Sequence of chain 1.A:
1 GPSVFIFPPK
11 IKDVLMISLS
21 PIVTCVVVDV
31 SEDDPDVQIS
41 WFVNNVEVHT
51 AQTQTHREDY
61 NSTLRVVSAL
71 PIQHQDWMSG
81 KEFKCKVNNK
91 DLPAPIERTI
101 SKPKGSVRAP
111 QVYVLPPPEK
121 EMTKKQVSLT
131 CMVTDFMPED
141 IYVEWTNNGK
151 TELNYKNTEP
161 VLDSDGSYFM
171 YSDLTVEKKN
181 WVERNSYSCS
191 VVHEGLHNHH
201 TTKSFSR

A protein and the small-molecule ligand that binds it are described below.
Small molecule (SMILES): CC(=O)N[C@H]1[C@H](O[C@H]2[C@H](O)[C@@H](NC(C)=O)CO[C@@H]2CO)O[C@H](CO)[C@@H](O[C@@H]2O[C@H](CO[C@H]3O[C@H](CO)[C@@H](O)[C@H](O)[C@@H]3O)[C@@H](O)[C@H](O[C@H]3O[C@H](CO)[C@@H](O)[C@H](O)[C@@H]3O[C@@H]3O[C@H](CO)[C@@H](O)[C@H](O)[C@H]3NC(C)=O)[C@@H]2O)[C@@H]1O

Binding-site contacts:
Ligand atom O5 contacts residue ASN61 of chain 1.A at 2.3 Å (h-bond).
Ligand atom C8 contacts residue ARG65 of chain 1.A at 3.9 Å.
Ligand atom C2 contacts residue NAG1 of chain 1.I at 2.5 Å.
Ligand atom C1 contacts residue THR63 of chain 1.A at 4.0 Å.
Ligand atom C1 contacts residue PHE5 of chain 1.A at 3.7 Å (hydrophobic).
Ligand atom C2 contacts residue ASN61 of chain 1.A at 2.5 Å.
Ligand atom C3 contacts residue VAL28 of chain 1.A at 3.7 Å (hydrophobic).
Ligand atom C7 contacts residue ASN61 of chain 1.A at 3.1 Å.
Ligand atom O7 contacts residue ASN61 of chain 1.A at 2.9 Å (h-bond).
Ligand atom C7 contacts residue ASP29 of chain 1.A at 3.8 Å.
Ligand atom C1 contacts residue PHE7 of chain 1.A at 3.6 Å (hydrophobic).
Ligand atom C4 contacts residue PHE5 of chain 1.A at 4.0 Å (hydrophobic).
Ligand atom O3 contacts residue VAL28 of chain 1.A at 3.6 Å.
Ligand atom N2 contacts residue ASP29 of chain 1.A at 3.0 Å (salt-bridge).
Ligand atom C2 contacts residue ASP29 of chain 1.A at 3.9 Å.
Ligand atom O4 contacts residue VAL28 of chain 1.A at 3.6 Å.
Ligand atom C3 contacts residue ASN61 of chain 1.A at 3.8 Å.
Ligand atom C6 contacts residue PHE5 of chain 1.A at 3.9 Å (hydrophobic).
Ligand atom C3 contacts residue PHE5 of chain 1.A at 3.8 Å (hydrophobic).
Ligand atom C2 contacts residue PHE5 of chain 1.A at 3.6 Å (hydrophobic).
Ligand atom O6 contacts residue PHE7 of chain 1.A at 3.4 Å.
Ligand atom C6 contacts residue FUC1 of chain 1.J at 2.8 Å.
Ligand atom C1 contacts residue NAG1 of chain 1.I at 3.4 Å.
Ligand atom C5 contacts residue ASN61 of chain 1.A at 3.6 Å.
Ligand atom C3 contacts residue ASP29 of chain 1.A at 3.9 Å.
Ligand atom O3 contacts residue NAG1 of chain 1.I at 3.8 Å.
Ligand atom O5 contacts residue PHE5 of chain 1.A at 3.6 Å.
Ligand atom O2 contacts residue NAG1 of chain 1.I at 1.6 Å.
Ligand atom C6 contacts residue PHE7 of chain 1.A at 3.7 Å (hydrophobic).
Ligand atom N2 contacts residue ASN61 of chain 1.A at 3.0 Å (h-bond).
Ligand atom C1 contacts residue ASN61 of chain 1.A at 1.4 Å.
Ligand atom O7 contacts residue ARG65 of chain 1.A at 3.5 Å.
Ligand atom C2 contacts residue PHE7 of chain 1.A at 3.7 Å (hydrophobic).
Ligand atom O3 contacts residue ASP29 of chain 1.A at 3.9 Å.
Ligand atom C3 contacts residue NAG1 of chain 1.I at 3.7 Å.
Ligand atom O7 contacts residue VAL28 of chain 1.A at 3.6 Å.
Ligand atom C8 contacts residue ASP29 of chain 1.A at 3.6 Å.
Ligand atom O6 contacts residue FUC1 of chain 1.J at 1.9 Å.
Ligand atom O5 contacts residue NAG1 of chain 1.I at 3.5 Å (h-bond).
Ligand atom O6 contacts residue PHE5 of chain 1.A at 3.7 Å.